Sequence of chain 1.C:
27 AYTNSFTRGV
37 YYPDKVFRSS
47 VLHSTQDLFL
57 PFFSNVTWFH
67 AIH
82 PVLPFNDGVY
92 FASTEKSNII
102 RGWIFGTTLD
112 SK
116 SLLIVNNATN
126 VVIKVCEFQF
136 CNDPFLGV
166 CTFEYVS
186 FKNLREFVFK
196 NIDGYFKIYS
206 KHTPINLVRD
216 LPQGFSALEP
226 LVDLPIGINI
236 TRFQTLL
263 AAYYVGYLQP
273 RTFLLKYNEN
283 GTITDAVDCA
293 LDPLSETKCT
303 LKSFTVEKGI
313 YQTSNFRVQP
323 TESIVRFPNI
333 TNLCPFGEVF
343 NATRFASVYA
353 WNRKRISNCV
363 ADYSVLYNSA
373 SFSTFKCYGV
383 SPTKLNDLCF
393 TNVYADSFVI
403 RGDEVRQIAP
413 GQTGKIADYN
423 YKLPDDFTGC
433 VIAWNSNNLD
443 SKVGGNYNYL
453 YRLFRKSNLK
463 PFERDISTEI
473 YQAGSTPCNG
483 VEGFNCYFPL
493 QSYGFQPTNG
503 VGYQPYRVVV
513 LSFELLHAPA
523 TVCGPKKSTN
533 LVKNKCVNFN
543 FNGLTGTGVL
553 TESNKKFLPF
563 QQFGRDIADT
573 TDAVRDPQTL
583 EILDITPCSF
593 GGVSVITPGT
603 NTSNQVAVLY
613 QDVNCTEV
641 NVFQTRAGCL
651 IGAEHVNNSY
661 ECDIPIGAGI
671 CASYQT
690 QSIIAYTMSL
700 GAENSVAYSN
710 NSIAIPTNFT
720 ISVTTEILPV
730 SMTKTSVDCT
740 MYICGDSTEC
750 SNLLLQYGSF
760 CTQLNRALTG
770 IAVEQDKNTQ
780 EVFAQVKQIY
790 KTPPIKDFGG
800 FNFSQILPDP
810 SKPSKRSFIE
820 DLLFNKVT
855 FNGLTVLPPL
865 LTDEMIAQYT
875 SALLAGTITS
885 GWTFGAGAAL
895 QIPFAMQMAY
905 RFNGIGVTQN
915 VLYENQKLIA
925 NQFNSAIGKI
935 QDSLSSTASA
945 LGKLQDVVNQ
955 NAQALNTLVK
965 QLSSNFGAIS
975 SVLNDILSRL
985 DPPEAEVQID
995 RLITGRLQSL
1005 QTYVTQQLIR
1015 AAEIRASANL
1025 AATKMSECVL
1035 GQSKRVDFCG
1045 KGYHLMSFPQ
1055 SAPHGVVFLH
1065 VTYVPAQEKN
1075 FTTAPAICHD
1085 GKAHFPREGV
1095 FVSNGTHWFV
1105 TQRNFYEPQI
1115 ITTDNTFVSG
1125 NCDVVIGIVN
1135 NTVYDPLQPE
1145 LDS

Binding-site contacts:
Ligand atom O2 contacts residue NAG2 of chain 1.W at 3.3 Å.
Ligand atom O5 contacts residue ASN1074 of chain 1.C at 3.6 Å (h-bond).
Ligand atom O2 contacts residue NAG1 of chain 1.W at 4.2 Å.
Ligand atom C5 contacts residue ASN1074 of chain 1.C at 3.4 Å.
Ligand atom C3 contacts residue NAG2 of chain 1.W at 4.0 Å.
Ligand atom C2 contacts residue NAG2 of chain 1.W at 4.2 Å.
Ligand atom O3 contacts residue NAG2 of chain 1.W at 4.1 Å.
Ligand atom C1 contacts residue ASN1074 of chain 1.C at 3.9 Å.
Ligand atom C6 contacts residue ASN1074 of chain 1.C at 3.6 Å.

A small-molecule ligand and the protein it binds are described below.
Small molecule (SMILES): C[C@@H]1O[C@@H](O)[C@@H](O)[C@H](O)[C@@H]1O